The small molecule below binds the protein below.
Small molecule (SMILES): CCCCCCCCN=C1SC[C@@H]2[C@@H](O)[C@H](O)[C@@H](O)[C@H](O)N12

Binding-site contacts:
Ligand atom C14 contacts residue HIS320 of chain 1.A at 3.6 Å.
Ligand atom S1 contacts residue TYR317 of chain 1.A at 3.5 Å.
Ligand atom N1 contacts residue TYR317 of chain 1.A at 3.7 Å.
Ligand atom O2 contacts residue ASN187 of chain 1.A at 2.8 Å (h-bond).
Ligand atom C5 contacts residue TYR317 of chain 1.A at 3.5 Å (hydrophobic).
Ligand atom S1 contacts residue PHE436 of chain 1.A at 3.5 Å.
Ligand atom C1 contacts residue GLU373 of chain 1.A at 3.2 Å.
Ligand atom O3 contacts residue TRP420 of chain 1.A at 3.7 Å.
Ligand atom O4 contacts residue TRP420 of chain 1.A at 3.0 Å (h-bond).
Ligand atom O2 contacts residue HIS143 of chain 1.A at 3.2 Å (h-bond).
Ligand atom C8 contacts residue TYR317 of chain 1.A at 3.3 Å (hydrophobic).
Ligand atom C3 contacts residue GLN42 of chain 1.A at 3.7 Å.
Ligand atom C9 contacts residue TRP346 of chain 1.A at 3.4 Å (hydrophobic).
Ligand atom C3 contacts residue HIS143 of chain 1.A at 3.8 Å.
Ligand atom C6 contacts residue PHE436 of chain 1.A at 3.7 Å (hydrophobic).
Ligand atom C3 contacts residue GLU373 of chain 1.A at 3.5 Å.
Ligand atom C10 contacts residue TRP346 of chain 1.A at 3.6 Å (hydrophobic).
Ligand atom C4 contacts residue GLU427 of chain 1.A at 3.5 Å.
Ligand atom C5 contacts residue GLU373 of chain 1.A at 3.7 Å.
Ligand atom N1 contacts residue GLU373 of chain 1.A at 3.5 Å (salt-bridge).
Ligand atom C7 contacts residue TYR317 of chain 1.A at 3.4 Å (hydrophobic).
Ligand atom C15 contacts residue PHE334 of chain 1.A at 3.7 Å (hydrophobic).
Ligand atom N2 contacts residue TYR317 of chain 1.A at 3.4 Å.
Ligand atom O3 contacts residue HIS143 of chain 1.A at 2.8 Å (h-bond).
Ligand atom C4 contacts residue TRP428 of chain 1.A at 3.7 Å (hydrophobic).
Ligand atom C11 contacts residue TRP346 of chain 1.A at 3.6 Å (hydrophobic).
Ligand atom O1 contacts residue GLU188 of chain 1.A at 2.4 Å (salt-bridge).
Ligand atom C2 contacts residue GLU188 of chain 1.A at 3.6 Å.
Ligand atom C6 contacts residue GLU427 of chain 1.A at 3.3 Å.
Ligand atom O4 contacts residue GLN42 of chain 1.A at 3.1 Å (h-bond).
Ligand atom C3 contacts residue TRP420 of chain 1.A at 3.8 Å (hydrophobic).
Ligand atom O2 contacts residue GLU188 of chain 1.A at 3.4 Å (salt-bridge).
Ligand atom C1 contacts residue GLU188 of chain 1.A at 3.3 Å.
Ligand atom C8 contacts residue TRP346 of chain 1.A at 3.6 Å (hydrophobic).
Ligand atom O2 contacts residue GLU373 of chain 1.A at 2.7 Å (salt-bridge).
Ligand atom O4 contacts residue GLU427 of chain 1.A at 2.7 Å (salt-bridge).
Ligand atom O3 contacts residue TRP428 of chain 1.A at 3.0 Å (h-bond).
Ligand atom S1 contacts residue TRP346 of chain 1.A at 3.5 Å.
Ligand atom C2 contacts residue GLU373 of chain 1.A at 3.4 Å.
Ligand atom O3 contacts residue GLN42 of chain 1.A at 2.5 Å (h-bond).

Sequence of chain 1.A:
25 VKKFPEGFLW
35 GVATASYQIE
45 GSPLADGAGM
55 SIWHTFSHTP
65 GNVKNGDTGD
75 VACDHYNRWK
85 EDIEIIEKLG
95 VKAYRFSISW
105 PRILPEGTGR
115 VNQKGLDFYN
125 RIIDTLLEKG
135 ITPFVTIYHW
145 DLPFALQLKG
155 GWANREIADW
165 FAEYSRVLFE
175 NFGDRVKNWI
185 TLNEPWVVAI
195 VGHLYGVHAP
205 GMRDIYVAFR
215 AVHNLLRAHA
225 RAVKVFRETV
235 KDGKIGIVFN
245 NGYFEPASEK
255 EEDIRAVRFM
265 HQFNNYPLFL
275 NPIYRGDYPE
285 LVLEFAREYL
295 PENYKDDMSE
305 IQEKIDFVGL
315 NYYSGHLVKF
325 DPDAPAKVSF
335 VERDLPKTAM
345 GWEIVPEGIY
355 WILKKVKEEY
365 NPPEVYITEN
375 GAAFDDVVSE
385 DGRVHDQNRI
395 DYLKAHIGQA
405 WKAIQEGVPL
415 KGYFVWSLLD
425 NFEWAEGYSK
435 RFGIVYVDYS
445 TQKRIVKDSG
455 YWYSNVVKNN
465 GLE